A small-molecule ligand and the protein it binds are described below.
Small molecule (SMILES): C=C1/C(=C\C=C2/CCC[C@]3(C)[C@@H]([C@H](C)CCCC(C)(C)O)CC[C@@H]23)C[C@@H](O)[C@H](C)[C@@H]1O

Sequence of chain 1.A:
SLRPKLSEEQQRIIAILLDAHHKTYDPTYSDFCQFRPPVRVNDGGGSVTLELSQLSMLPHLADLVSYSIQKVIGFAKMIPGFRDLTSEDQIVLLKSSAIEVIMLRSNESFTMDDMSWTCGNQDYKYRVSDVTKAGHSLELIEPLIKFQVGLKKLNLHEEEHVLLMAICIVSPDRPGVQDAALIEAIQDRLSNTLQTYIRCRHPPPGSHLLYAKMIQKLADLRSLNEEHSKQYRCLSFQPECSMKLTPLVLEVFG

Binding-site contacts:
Ligand atom C21 contacts residue LEU145 of chain 1.A at 3.6 Å (hydrophobic).
Ligand atom C19 contacts residue LEU69 of chain 1.A at 3.8 Å (hydrophobic).
Ligand atom C18 contacts residue VAL70 of chain 1.A at 3.5 Å (hydrophobic).
Ligand atom C8 contacts residue TRP122 of chain 1.A at 3.9 Å (hydrophobic).
Ligand atom C19 contacts residue SER73 of chain 1.A at 3.2 Å.
Ligand atom C3 contacts residue TYR30 of chain 1.A at 3.5 Å (hydrophobic).
Ligand atom O1 contacts residue SER73 of chain 1.A at 2.8 Å (h-bond).
Ligand atom O3 contacts residue TYR30 of chain 1.A at 2.8 Å (h-bond).
Ligand atom C1 contacts residue ARG110 of chain 1.A at 3.8 Å.
Ligand atom C11 contacts residue LEU66 of chain 1.A at 3.9 Å (hydrophobic).
Ligand atom C4 contacts residue CYS124 of chain 1.A at 3.5 Å (hydrophobic).
Ligand atom C3 contacts residue SER114 of chain 1.A at 3.7 Å.
Ligand atom C7 contacts residue SER111 of chain 1.A at 3.4 Å.
Ligand atom C26 contacts residue HIS141 of chain 1.A at 3.7 Å.
Ligand atom O25 contacts residue HIS141 of chain 1.A at 2.8 Å (h-bond).
Ligand atom C6 contacts residue TRP122 of chain 1.A at 3.8 Å (hydrophobic).
Ligand atom O3 contacts residue SER114 of chain 1.A at 2.8 Å (h-bond).
Ligand atom C5 contacts residue SER111 of chain 1.A at 3.9 Å.
Ligand atom C2 contacts residue TYR30 of chain 1.A at 3.8 Å (hydrophobic).
Ligand atom O3 contacts residue SER111 of chain 1.A at 3.4 Å.
Ligand atom C3 contacts residue TYR34 of chain 1.A at 3.7 Å (hydrophobic).
Ligand atom C1 contacts residue SER73 of chain 1.A at 3.7 Å.
Ligand atom C28 contacts residue SER73 of chain 1.A at 3.5 Å.
Ligand atom C2 contacts residue ARG110 of chain 1.A at 3.8 Å.
Ligand atom C26 contacts residue LEU63 of chain 1.A at 3.5 Å (hydrophobic).
Ligand atom C28 contacts residue PHE37 of chain 1.A at 3.9 Å (hydrophobic).
Ligand atom C4 contacts residue SER114 of chain 1.A at 3.6 Å.
Ligand atom O25 contacts residue HIS233 of chain 1.A at 2.8 Å (h-bond).
Ligand atom C23 contacts residue HIS141 of chain 1.A at 3.4 Å.
Ligand atom C7 contacts residue TRP122 of chain 1.A at 3.9 Å (hydrophobic).
Ligand atom C12 contacts residue VAL136 of chain 1.A at 3.8 Å (hydrophobic).
Ligand atom O1 contacts residue ARG110 of chain 1.A at 2.9 Å (salt-bridge).
Ligand atom C24 contacts residue HIS233 of chain 1.A at 3.8 Å.
Ligand atom C25 contacts residue HIS141 of chain 1.A at 3.6 Å.
Ligand atom C25 contacts residue HIS233 of chain 1.A at 3.7 Å.
Ligand atom C19 contacts residue ILE107 of chain 1.A at 3.8 Å (hydrophobic).
Ligand atom C10 contacts residue SER73 of chain 1.A at 3.8 Å.
Ligand atom C9 contacts residue TRP122 of chain 1.A at 3.5 Å (hydrophobic).
Ligand atom C17 contacts residue LEU149 of chain 1.A at 3.9 Å (hydrophobic).
Ligand atom C6 contacts residue SER111 of chain 1.A at 3.6 Å.